Sequence of chain 1.B:
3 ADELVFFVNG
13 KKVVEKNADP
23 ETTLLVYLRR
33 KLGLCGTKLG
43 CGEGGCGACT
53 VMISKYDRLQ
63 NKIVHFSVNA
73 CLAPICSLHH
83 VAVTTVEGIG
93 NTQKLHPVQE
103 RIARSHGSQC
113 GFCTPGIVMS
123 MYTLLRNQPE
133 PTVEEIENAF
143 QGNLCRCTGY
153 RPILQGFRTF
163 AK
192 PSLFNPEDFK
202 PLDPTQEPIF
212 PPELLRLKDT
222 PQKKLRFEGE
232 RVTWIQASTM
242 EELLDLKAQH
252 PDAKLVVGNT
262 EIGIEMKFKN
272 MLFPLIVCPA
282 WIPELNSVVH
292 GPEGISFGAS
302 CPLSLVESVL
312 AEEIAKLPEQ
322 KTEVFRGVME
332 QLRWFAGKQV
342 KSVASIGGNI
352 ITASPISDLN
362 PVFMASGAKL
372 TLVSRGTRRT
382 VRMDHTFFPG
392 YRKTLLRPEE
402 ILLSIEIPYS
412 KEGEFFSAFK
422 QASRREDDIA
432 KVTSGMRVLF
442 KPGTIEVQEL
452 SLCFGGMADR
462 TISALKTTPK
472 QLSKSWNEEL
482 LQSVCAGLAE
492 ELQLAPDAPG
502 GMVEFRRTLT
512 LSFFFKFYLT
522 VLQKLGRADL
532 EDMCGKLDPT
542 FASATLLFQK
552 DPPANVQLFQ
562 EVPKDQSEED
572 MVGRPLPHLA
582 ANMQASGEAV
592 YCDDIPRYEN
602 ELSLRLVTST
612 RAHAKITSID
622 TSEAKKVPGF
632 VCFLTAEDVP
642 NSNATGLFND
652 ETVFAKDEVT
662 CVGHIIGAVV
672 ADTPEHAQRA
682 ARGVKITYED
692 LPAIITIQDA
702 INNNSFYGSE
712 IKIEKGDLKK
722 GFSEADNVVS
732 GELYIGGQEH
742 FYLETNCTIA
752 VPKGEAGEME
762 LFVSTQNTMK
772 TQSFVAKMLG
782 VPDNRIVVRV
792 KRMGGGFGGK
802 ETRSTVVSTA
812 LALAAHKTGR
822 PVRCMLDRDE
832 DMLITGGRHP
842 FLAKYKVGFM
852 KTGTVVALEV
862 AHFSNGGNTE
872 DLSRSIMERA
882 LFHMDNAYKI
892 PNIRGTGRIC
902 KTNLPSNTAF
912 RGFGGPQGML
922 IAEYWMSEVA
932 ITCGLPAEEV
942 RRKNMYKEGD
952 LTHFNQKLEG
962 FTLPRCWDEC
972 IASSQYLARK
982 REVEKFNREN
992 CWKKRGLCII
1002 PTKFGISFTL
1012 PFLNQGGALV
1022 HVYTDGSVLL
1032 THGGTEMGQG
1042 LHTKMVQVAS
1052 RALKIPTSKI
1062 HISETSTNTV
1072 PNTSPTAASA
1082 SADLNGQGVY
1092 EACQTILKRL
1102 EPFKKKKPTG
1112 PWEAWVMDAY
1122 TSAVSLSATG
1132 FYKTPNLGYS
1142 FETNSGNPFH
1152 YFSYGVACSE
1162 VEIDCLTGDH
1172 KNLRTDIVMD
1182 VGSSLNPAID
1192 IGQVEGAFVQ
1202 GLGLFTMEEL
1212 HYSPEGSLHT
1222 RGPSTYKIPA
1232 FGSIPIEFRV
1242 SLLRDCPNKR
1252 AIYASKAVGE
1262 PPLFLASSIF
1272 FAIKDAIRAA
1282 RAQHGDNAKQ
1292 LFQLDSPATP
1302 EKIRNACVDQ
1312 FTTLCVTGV

Binding-site contacts:
Ligand atom C8 contacts residue PHE914 of chain 1.B at 3.5 Å (hydrophobic).
Ligand atom O11 contacts residue PHE1009 of chain 1.B at 3.6 Å.
Ligand atom C6 contacts residue GLU802 of chain 1.B at 3.8 Å.
Ligand atom N9 contacts residue ALA1079 of chain 1.B at 3.5 Å (h-bond).
Ligand atom C6 contacts residue PHE914 of chain 1.B at 3.3 Å (hydrophobic).
Ligand atom N7 contacts residue GLU802 of chain 1.B at 2.6 Å (salt-bridge).
Ligand atom N7 contacts residue ALA1078 of chain 1.B at 3.5 Å.
Ligand atom C8 contacts residue ALA1079 of chain 1.B at 3.5 Å (hydrophobic).
Ligand atom O24 contacts residue ALA910 of chain 1.B at 4.0 Å.
Ligand atom C5 contacts residue PHE914 of chain 1.B at 3.3 Å (hydrophobic).
Ligand atom C5 contacts residue GLU802 of chain 1.B at 3.7 Å.
Ligand atom C2 contacts residue ALA1079 of chain 1.B at 3.8 Å (hydrophobic).
Ligand atom N3 contacts residue ALA1079 of chain 1.B at 3.5 Å.
Ligand atom O13 contacts residue PHE914 of chain 1.B at 3.5 Å.
Ligand atom C2 contacts residue PHE914 of chain 1.B at 3.4 Å (hydrophobic).
Ligand atom O24 contacts residue ALA1079 of chain 1.B at 4.0 Å.
Ligand atom O13 contacts residue PHE1009 of chain 1.B at 3.5 Å.
Ligand atom C4 contacts residue ALA1079 of chain 1.B at 3.5 Å (hydrophobic).
Ligand atom O11 contacts residue PHE914 of chain 1.B at 3.9 Å.
Ligand atom O11 contacts residue THR1010 of chain 1.B at 3.2 Å (h-bond).
Ligand atom N1 contacts residue PHE914 of chain 1.B at 3.3 Å.
Ligand atom C4 contacts residue PHE914 of chain 1.B at 3.3 Å (hydrophobic).
Ligand atom C8 contacts residue GLU802 of chain 1.B at 3.6 Å.
Ligand atom C2 contacts residue ARG880 of chain 1.B at 3.8 Å.
Ligand atom C8 contacts residue GLU1261 of chain 1.B at 3.6 Å.
Ligand atom C6 contacts residue PHE1009 of chain 1.B at 3.6 Å (hydrophobic).
Ligand atom N9 contacts residue GLU1261 of chain 1.B at 2.7 Å (salt-bridge).
Ligand atom C5 contacts residue ALA1079 of chain 1.B at 3.9 Å (hydrophobic).
Ligand atom N7 contacts residue PHE914 of chain 1.B at 3.4 Å.
Ligand atom N7 contacts residue ALA1079 of chain 1.B at 3.8 Å.
Ligand atom C4 contacts residue GLU1261 of chain 1.B at 3.8 Å.
Ligand atom O11 contacts residue SER1008 of chain 1.B at 3.6 Å (h-bond).
Ligand atom O13 contacts residue GLU802 of chain 1.B at 2.8 Å (salt-bridge).
Ligand atom O11 contacts residue ARG880 of chain 1.B at 2.9 Å (salt-bridge).
Ligand atom N9 contacts residue PHE914 of chain 1.B at 3.4 Å.
Ligand atom N3 contacts residue PHE914 of chain 1.B at 3.3 Å.
Ligand atom O24 contacts residue GLU802 of chain 1.B at 3.7 Å.
Ligand atom N3 contacts residue ARG880 of chain 1.B at 3.5 Å (salt-bridge).
Ligand atom N1 contacts residue PHE1009 of chain 1.B at 3.5 Å.
Ligand atom O24 contacts residue GLU1261 of chain 1.B at 3.5 Å (salt-bridge).

A protein and the small-molecule ligand that binds it are described below.
Small molecule (SMILES): O=c1[nH]c(=O)c2[nH]c(=O)[nH]c2[nH]1